Sequence of chain 1.A:
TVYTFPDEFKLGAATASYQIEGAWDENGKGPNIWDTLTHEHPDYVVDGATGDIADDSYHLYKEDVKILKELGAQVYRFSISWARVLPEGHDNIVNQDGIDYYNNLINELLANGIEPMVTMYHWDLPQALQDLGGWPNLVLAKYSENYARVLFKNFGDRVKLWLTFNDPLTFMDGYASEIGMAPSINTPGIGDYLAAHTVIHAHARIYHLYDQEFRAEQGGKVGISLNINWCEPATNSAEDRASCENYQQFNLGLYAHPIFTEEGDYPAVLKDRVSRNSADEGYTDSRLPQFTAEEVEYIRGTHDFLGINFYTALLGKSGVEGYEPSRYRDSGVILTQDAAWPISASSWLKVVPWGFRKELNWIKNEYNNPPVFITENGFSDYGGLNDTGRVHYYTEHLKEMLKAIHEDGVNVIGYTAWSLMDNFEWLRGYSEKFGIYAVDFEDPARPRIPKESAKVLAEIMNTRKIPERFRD

The small molecule below binds the protein below.
Small molecule (SMILES): O=[N+]([O-])c1ccc(O[C@@H]2O[C@H](CO)[C@@H](O)[C@H](O)[C@H]2O)cc1

Binding-site contacts:
Ligand atom C12 contacts residue TRP355 of chain 1.A at 3.7 Å (hydrophobic).
Ligand atom O7 contacts residue ASN234 of chain 1.A at 3.6 Å (h-bond).
Ligand atom O7 contacts residue ASN236 of chain 1.A at 3.2 Å (h-bond).
Ligand atom C6 contacts residue GLU432 of chain 1.A at 3.3 Å.
Ligand atom O3 contacts residue HIS129 of chain 1.A at 3.0 Å (h-bond).
Ligand atom C6 contacts residue PHE441 of chain 1.A at 3.4 Å (hydrophobic).
Ligand atom O8 contacts residue ASN236 of chain 1.A at 3.0 Å (h-bond).
Ligand atom O2 contacts residue GLU383 of chain 1.A at 2.7 Å (salt-bridge).
Ligand atom C8 contacts residue ASN234 of chain 1.A at 3.5 Å.
Ligand atom O2 contacts residue HIS129 of chain 1.A at 3.5 Å (h-bond).
Ligand atom O6 contacts residue GLU432 of chain 1.A at 2.8 Å (salt-bridge).
Ligand atom C3 contacts residue GLU383 of chain 1.A at 3.7 Å.
Ligand atom C8 contacts residue ASP174 of chain 1.A at 3.3 Å.
Ligand atom O3 contacts residue TRP425 of chain 1.A at 3.5 Å.
Ligand atom C7 contacts residue ASN234 of chain 1.A at 3.5 Å.
Ligand atom N1 contacts residue ASN236 of chain 1.A at 3.5 Å (h-bond).
Ligand atom C11 contacts residue TYR318 of chain 1.A at 3.5 Å (hydrophobic).
Ligand atom O4 contacts residue GLN26 of chain 1.A at 3.1 Å (h-bond).
Ligand atom O3 contacts residue TRP433 of chain 1.A at 2.9 Å (h-bond).
Ligand atom O6 contacts residue PHE441 of chain 1.A at 3.6 Å.
Ligand atom C11 contacts residue TRP355 of chain 1.A at 3.4 Å (hydrophobic).
Ligand atom C10 contacts residue ASN234 of chain 1.A at 3.5 Å.
Ligand atom O4 contacts residue TRP425 of chain 1.A at 2.8 Å (h-bond).
Ligand atom C3 contacts residue TRP425 of chain 1.A at 3.6 Å (hydrophobic).
Ligand atom C9 contacts residue THR177 of chain 1.A at 3.4 Å.
Ligand atom C9 contacts residue ASN234 of chain 1.A at 3.5 Å.
Ligand atom C5 contacts residue TYR318 of chain 1.A at 3.6 Å (hydrophobic).
Ligand atom C12 contacts residue ASN234 of chain 1.A at 3.5 Å.
Ligand atom C2 contacts residue GLU383 of chain 1.A at 3.5 Å.
Ligand atom C8 contacts residue THR177 of chain 1.A at 3.2 Å.
Ligand atom C12 contacts residue TYR318 of chain 1.A at 3.5 Å (hydrophobic).
Ligand atom O4 contacts residue GLU432 of chain 1.A at 2.7 Å (salt-bridge).
Ligand atom C11 contacts residue ASN234 of chain 1.A at 3.4 Å.
Ligand atom C4 contacts residue GLU432 of chain 1.A at 3.4 Å.
Ligand atom C4 contacts residue TRP425 of chain 1.A at 3.7 Å (hydrophobic).
Ligand atom O8 contacts residue TRP355 of chain 1.A at 3.5 Å.
Ligand atom O3 contacts residue GLN26 of chain 1.A at 2.6 Å (h-bond).
Ligand atom C1 contacts residue GLU383 of chain 1.A at 3.6 Å.
Ligand atom O2 contacts residue ASN173 of chain 1.A at 3.5 Å (h-bond).
Ligand atom N1 contacts residue ASN234 of chain 1.A at 3.6 Å (h-bond).